Binding-site contacts:
Ligand atom C1 contacts residue PRO223 of chain 1.A at 3.4 Å (hydrophobic).
Ligand atom C2 contacts residue PHE222 of chain 1.A at 4.1 Å (hydrophobic).
Ligand atom F10 contacts residue ALA434 of chain 1.A at 3.4 Å.
Ligand atom C4 contacts residue PRO223 of chain 1.A at 4.2 Å (hydrophobic).
Ligand atom F10 contacts residue TRP433 of chain 1.A at 3.4 Å.
Ligand atom C9 contacts residue TRP433 of chain 1.A at 3.5 Å (hydrophobic).
Ligand atom C8 contacts residue TRP433 of chain 1.A at 3.7 Å (hydrophobic).
Ligand atom C3 contacts residue VAL37 of chain 1.A at 3.9 Å (hydrophobic).
Ligand atom C6 contacts residue PHE222 of chain 1.A at 4.0 Å (hydrophobic).
Ligand atom C4 contacts residue TRP433 of chain 1.A at 3.5 Å (hydrophobic).
Ligand atom C2 contacts residue PRO223 of chain 1.A at 3.8 Å (hydrophobic).
Ligand atom C8 contacts residue PRO152 of chain 1.A at 3.7 Å (hydrophobic).
Ligand atom C1 contacts residue TRP433 of chain 1.A at 3.7 Å (hydrophobic).
Ligand atom C6 contacts residue TRP433 of chain 1.A at 3.4 Å (hydrophobic).
Ligand atom C3 contacts residue PRO223 of chain 1.A at 4.2 Å (hydrophobic).
Ligand atom C9 contacts residue PRO152 of chain 1.A at 4.0 Å (hydrophobic).
Ligand atom C3 contacts residue GLY221 of chain 1.A at 3.9 Å.
Ligand atom C3 contacts residue TRP36 of chain 1.A at 4.1 Å (hydrophobic).
Ligand atom C2 contacts residue GLY221 of chain 1.A at 3.5 Å.
Ligand atom C3 contacts residue TRP433 of chain 1.A at 3.8 Å (hydrophobic).
Ligand atom C2 contacts residue TRP433 of chain 1.A at 3.6 Å (hydrophobic).
Ligand atom N7 contacts residue PRO223 of chain 1.A at 3.7 Å.
Ligand atom C2 contacts residue ALA434 of chain 1.A at 4.1 Å (hydrophobic).
Ligand atom C4 contacts residue PHE17 of chain 1.A at 4.2 Å (hydrophobic).
Ligand atom F10 contacts residue VAL37 of chain 1.A at 3.1 Å.
Ligand atom C5 contacts residue PRO223 of chain 1.A at 3.8 Å (hydrophobic).
Ligand atom C5 contacts residue TRP433 of chain 1.A at 3.3 Å (hydrophobic).
Ligand atom C8 contacts residue TRP151 of chain 1.A at 3.5 Å (hydrophobic).
Ligand atom N7 contacts residue PHE222 of chain 1.A at 3.5 Å.
Ligand atom N7 contacts residue TRP151 of chain 1.A at 3.5 Å.
Ligand atom N7 contacts residue TRP433 of chain 1.A at 3.8 Å.
Ligand atom C4 contacts residue VAL37 of chain 1.A at 3.9 Å (hydrophobic).
Ligand atom C3 contacts residue ALA434 of chain 1.A at 4.1 Å (hydrophobic).
Ligand atom C1 contacts residue PHE222 of chain 1.A at 3.5 Å (hydrophobic).
Ligand atom C9 contacts residue GLY33 of chain 1.A at 3.5 Å.
Ligand atom C8 contacts residue PRO223 of chain 1.A at 4.1 Å (hydrophobic).
Ligand atom F10 contacts residue GLY221 of chain 1.A at 3.9 Å.
Ligand atom C6 contacts residue PRO223 of chain 1.A at 3.3 Å (hydrophobic).
Ligand atom F10 contacts residue TRP36 of chain 1.A at 3.9 Å.
Ligand atom C5 contacts residue GLY33 of chain 1.A at 4.2 Å.

Sequence of chain 1.A:
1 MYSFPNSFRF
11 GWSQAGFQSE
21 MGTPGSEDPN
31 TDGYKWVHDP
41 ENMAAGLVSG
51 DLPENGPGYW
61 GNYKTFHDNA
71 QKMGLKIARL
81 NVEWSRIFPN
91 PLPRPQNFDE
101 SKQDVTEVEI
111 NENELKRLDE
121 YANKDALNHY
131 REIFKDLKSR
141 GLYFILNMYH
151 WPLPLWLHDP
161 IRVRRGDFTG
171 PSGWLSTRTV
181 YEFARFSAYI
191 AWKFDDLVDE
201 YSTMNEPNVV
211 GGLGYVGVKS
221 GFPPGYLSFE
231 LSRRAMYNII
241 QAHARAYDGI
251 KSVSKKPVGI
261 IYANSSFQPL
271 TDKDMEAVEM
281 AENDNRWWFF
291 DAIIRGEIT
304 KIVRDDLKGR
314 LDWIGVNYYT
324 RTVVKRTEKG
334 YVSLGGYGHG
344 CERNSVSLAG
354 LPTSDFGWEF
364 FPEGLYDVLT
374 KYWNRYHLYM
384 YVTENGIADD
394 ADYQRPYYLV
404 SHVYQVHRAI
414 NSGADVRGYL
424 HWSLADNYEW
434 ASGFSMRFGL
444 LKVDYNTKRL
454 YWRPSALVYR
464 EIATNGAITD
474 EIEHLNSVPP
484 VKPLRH

The small molecule below binds the protein below.
Small molecule (SMILES): Fc1ccc2[nH]ccc2c1